Sequence of chain 5.A:
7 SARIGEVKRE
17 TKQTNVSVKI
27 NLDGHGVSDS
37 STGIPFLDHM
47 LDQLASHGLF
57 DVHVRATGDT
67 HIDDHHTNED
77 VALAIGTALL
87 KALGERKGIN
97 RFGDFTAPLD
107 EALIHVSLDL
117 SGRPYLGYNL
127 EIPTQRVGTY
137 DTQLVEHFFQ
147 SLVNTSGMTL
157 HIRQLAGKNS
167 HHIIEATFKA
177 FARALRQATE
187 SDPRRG

Sequence of chain 12.A:
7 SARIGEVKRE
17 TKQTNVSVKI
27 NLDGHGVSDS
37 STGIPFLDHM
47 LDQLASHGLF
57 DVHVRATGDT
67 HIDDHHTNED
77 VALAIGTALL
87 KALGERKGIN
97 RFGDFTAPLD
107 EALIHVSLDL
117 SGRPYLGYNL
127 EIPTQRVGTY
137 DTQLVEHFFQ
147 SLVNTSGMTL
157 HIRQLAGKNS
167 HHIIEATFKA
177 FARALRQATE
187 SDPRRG

Sequence of chain 18.A:
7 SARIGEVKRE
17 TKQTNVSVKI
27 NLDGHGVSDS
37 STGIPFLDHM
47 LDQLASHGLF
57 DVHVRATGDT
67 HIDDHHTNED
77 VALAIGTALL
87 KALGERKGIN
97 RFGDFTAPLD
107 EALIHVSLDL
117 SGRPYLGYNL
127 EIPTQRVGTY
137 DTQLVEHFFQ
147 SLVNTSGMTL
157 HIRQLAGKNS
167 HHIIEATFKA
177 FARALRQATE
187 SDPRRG

This protein binds this small molecule.
Small molecule (SMILES): O=P(O)(O)OC[C@@H](O)[C@@H](O)c1cnc[nH]1

Binding-site contacts:
Ligand atom C4 contacts residue MN1 of chain 18.C at 3.1 Å.
Ligand atom C4 contacts residue IG21 of chain 18.D at 0.5 Å.
Ligand atom N1 contacts residue MN1 of chain 18.B at 3.0 Å.
Ligand atom OP5 contacts residue ARG97 of chain 12.A at 2.8 Å (salt-bridge).
Ligand atom C3 contacts residue EDO1 of chain 18.F at 3.4 Å.
Ligand atom O3 contacts residue HIS45 of chain 5.A at 3.0 Å.
Ligand atom N2 contacts residue HIS72 of chain 18.A at 3.2 Å (h-bond).
Ligand atom O2 contacts residue IG21 of chain 18.D at 1.9 Å.
Ligand atom C1 contacts residue GLU171 of chain 5.A at 3.2 Å.
Ligand atom C6 contacts residue MN1 of chain 18.B at 3.1 Å.
Ligand atom O3 contacts residue GLU171 of chain 5.A at 2.6 Å (salt-bridge).
Ligand atom C5 contacts residue EDO1 of chain 18.F at 3.5 Å.
Ligand atom OP4 contacts residue HIS53 of chain 5.A at 3.1 Å (h-bond).
Ligand atom C3 contacts residue GLU171 of chain 5.A at 3.3 Å.
Ligand atom O3 contacts residue IG21 of chain 18.D at 0.2 Å (h-bond).
Ligand atom C3 contacts residue MN1 of chain 18.C at 3.1 Å.
Ligand atom N2 contacts residue IG21 of chain 18.D at 0.4 Å (h-bond).
Ligand atom OP5 contacts residue IG21 of chain 18.D at 0.1 Å (h-bond).
Ligand atom C3 contacts residue IG21 of chain 18.D at 0.3 Å.
Ligand atom O3 contacts residue MN1 of chain 18.C at 2.4 Å.
Ligand atom C5 contacts residue IG21 of chain 18.D at 1.0 Å.
Ligand atom C2 contacts residue IG21 of chain 18.D at 0.5 Å.
Ligand atom O2 contacts residue GLN19 of chain 18.A at 3.0 Å (h-bond).
Ligand atom OP6 contacts residue IG21 of chain 18.D at 0.1 Å (h-bond).
Ligand atom C2 contacts residue EDO1 of chain 18.F at 3.3 Å.
Ligand atom N1 contacts residue IG21 of chain 18.D at 0.6 Å.
Ligand atom N2 contacts residue MN1 of chain 18.C at 2.4 Å.
Ligand atom N2 contacts residue GLU171 of chain 5.A at 3.2 Å (salt-bridge).
Ligand atom OP6 contacts residue LYS175 of chain 5.A at 2.9 Å (salt-bridge).
Ligand atom OP1 contacts residue IG21 of chain 18.D at 0.2 Å (h-bond).
Ligand atom C6 contacts residue IG21 of chain 18.D at 0.8 Å.
Ligand atom C6 contacts residue MN1 of chain 18.C at 3.5 Å.
Ligand atom OP4 contacts residue GLN49 of chain 5.A at 2.9 Å (h-bond).
Ligand atom O3 contacts residue HIS72 of chain 18.A at 3.4 Å (h-bond).
Ligand atom P contacts residue IG21 of chain 18.D at 0.1 Å.
Ligand atom C1 contacts residue IG21 of chain 18.D at 0.1 Å.
Ligand atom OP6 contacts residue HIS53 of chain 5.A at 3.3 Å (h-bond).
Ligand atom OP6 contacts residue ARG97 of chain 12.A at 2.9 Å (salt-bridge).
Ligand atom C4 contacts residue GLU171 of chain 5.A at 3.5 Å.
Ligand atom OP4 contacts residue IG21 of chain 18.D at 0.3 Å (h-bond).